Binding-site contacts:
Ligand atom C7 contacts residue SER311 of chain 1.A at 3.5 Å.
Ligand atom C8 contacts residue SER311 of chain 1.A at 2.9 Å.
Ligand atom O7 contacts residue THR312 of chain 1.A at 3.7 Å.
Ligand atom C8 contacts residue ASN283 of chain 1.A at 4.0 Å.
Ligand atom O6 contacts residue ARG558 of chain 1.A at 3.8 Å.
Ligand atom O7 contacts residue ASN283 of chain 1.A at 3.7 Å.
Ligand atom C7 contacts residue THR312 of chain 1.A at 4.3 Å.
Ligand atom O5 contacts residue ALA281 of chain 1.A at 4.5 Å.
Ligand atom C2 contacts residue ASN283 of chain 1.A at 2.4 Å.
Ligand atom O7 contacts residue SER311 of chain 1.A at 3.6 Å (h-bond).
Ligand atom O5 contacts residue ASN283 of chain 1.A at 2.4 Å (h-bond).
Ligand atom N2 contacts residue ASN283 of chain 1.A at 2.9 Å (h-bond).
Ligand atom C1 contacts residue ASN283 of chain 1.A at 1.5 Å.
Ligand atom C8 contacts residue ILE310 of chain 1.A at 4.2 Å (hydrophobic).
Ligand atom C5 contacts residue ASN283 of chain 1.A at 3.7 Å.
Ligand atom C3 contacts residue ASN283 of chain 1.A at 3.8 Å.
Ligand atom C7 contacts residue ASN283 of chain 1.A at 3.3 Å.
Ligand atom N2 contacts residue SER311 of chain 1.A at 4.5 Å.
Ligand atom C4 contacts residue ASN283 of chain 1.A at 4.2 Å.
Ligand atom C8 contacts residue THR312 of chain 1.A at 4.0 Å.

This small molecule binds to this protein.
Small molecule (SMILES): CC(=O)N[C@@H]1[C@@H](O)[C@H](O)[C@@H](CO)O[C@H]1O

Sequence of chain 1.A:
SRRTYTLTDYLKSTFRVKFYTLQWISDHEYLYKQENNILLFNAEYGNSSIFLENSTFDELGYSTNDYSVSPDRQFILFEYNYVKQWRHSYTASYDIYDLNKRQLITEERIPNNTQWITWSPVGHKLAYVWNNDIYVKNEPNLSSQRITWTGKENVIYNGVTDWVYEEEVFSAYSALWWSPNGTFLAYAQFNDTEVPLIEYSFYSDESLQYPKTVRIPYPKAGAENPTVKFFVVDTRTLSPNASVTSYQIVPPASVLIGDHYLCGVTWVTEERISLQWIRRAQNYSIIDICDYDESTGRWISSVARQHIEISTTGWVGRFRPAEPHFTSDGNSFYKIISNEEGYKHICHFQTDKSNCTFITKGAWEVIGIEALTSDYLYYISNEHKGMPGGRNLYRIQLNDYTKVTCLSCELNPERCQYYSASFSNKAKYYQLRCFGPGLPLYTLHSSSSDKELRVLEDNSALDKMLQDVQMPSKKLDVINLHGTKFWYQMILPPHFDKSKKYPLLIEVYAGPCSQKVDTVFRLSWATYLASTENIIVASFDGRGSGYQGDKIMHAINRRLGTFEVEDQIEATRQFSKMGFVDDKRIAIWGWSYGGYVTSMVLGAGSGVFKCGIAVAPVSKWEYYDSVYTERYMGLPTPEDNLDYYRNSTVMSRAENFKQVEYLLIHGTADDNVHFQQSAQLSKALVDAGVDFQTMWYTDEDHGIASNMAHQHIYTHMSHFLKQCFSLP